Sequence of chain 1.C:
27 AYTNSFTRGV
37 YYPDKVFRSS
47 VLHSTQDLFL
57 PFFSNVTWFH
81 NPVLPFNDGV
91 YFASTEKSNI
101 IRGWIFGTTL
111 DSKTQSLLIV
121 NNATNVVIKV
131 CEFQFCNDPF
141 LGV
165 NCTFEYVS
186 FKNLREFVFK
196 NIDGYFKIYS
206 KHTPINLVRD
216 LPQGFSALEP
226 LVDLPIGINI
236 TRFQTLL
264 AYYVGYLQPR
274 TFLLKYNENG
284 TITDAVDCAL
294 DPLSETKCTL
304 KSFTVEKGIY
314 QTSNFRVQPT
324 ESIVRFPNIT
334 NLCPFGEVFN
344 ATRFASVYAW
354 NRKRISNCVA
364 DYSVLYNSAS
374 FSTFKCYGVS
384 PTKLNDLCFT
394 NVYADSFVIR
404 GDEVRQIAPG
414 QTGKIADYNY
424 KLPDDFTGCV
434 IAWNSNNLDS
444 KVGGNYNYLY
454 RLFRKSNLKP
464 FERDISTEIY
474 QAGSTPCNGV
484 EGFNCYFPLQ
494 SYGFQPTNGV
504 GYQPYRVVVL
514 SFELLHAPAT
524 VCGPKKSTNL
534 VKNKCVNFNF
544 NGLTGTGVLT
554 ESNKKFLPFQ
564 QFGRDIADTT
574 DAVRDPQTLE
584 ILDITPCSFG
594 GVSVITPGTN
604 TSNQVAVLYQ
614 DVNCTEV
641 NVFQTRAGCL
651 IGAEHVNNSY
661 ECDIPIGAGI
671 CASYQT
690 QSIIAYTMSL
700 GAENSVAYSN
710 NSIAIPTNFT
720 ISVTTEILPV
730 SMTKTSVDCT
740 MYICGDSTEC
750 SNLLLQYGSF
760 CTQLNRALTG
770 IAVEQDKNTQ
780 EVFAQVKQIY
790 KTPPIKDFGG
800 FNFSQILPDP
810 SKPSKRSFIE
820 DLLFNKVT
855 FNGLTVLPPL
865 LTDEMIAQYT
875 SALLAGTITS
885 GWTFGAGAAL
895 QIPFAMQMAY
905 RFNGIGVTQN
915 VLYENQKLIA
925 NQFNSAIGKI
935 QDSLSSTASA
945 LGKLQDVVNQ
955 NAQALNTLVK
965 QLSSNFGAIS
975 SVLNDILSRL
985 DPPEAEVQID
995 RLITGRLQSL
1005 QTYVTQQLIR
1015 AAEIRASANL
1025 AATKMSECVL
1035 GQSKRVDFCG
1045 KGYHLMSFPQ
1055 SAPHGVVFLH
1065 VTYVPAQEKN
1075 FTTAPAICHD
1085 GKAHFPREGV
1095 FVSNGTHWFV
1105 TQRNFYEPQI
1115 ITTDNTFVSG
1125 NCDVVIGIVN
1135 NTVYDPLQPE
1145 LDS

This small molecule binds to this protein.
Small molecule (SMILES): CC(=O)N[C@@H]1[C@@H](O)[C@H](O)[C@@H](CO)O[C@H]1O

Binding-site contacts:
Ligand atom O7 contacts residue ASN234 of chain 1.C at 3.6 Å (h-bond).
Ligand atom N2 contacts residue ASN234 of chain 1.C at 2.9 Å (h-bond).
Ligand atom C5 contacts residue ASN234 of chain 1.C at 3.7 Å.
Ligand atom C8 contacts residue GLY232 of chain 1.C at 4.2 Å.
Ligand atom C1 contacts residue ASN234 of chain 1.C at 1.4 Å.
Ligand atom O5 contacts residue ASN234 of chain 1.C at 2.4 Å (h-bond).
Ligand atom C3 contacts residue ASN234 of chain 1.C at 3.8 Å.
Ligand atom C2 contacts residue ASN234 of chain 1.C at 2.5 Å.
Ligand atom C4 contacts residue ASN234 of chain 1.C at 4.2 Å.
Ligand atom C7 contacts residue ASN234 of chain 1.C at 3.2 Å.
Ligand atom C8 contacts residue ASN234 of chain 1.C at 4.0 Å.